Binding-site contacts:
Ligand atom O5 contacts residue ASN504 of chain 2.A at 2.3 Å (h-bond).
Ligand atom C3 contacts residue ASN504 of chain 2.A at 3.9 Å.
Ligand atom C7 contacts residue ASN504 of chain 2.A at 4.2 Å.
Ligand atom C4 contacts residue ASN504 of chain 2.A at 4.3 Å.
Ligand atom N2 contacts residue ASN504 of chain 2.A at 3.0 Å (h-bond).
Ligand atom C8 contacts residue ASN504 of chain 2.A at 4.3 Å.
Ligand atom C1 contacts residue ASN504 of chain 2.A at 1.4 Å.
Ligand atom C5 contacts residue ASN504 of chain 2.A at 3.6 Å.
Ligand atom C2 contacts residue ASN504 of chain 2.A at 2.6 Å.

Sequence of chain 2.A:
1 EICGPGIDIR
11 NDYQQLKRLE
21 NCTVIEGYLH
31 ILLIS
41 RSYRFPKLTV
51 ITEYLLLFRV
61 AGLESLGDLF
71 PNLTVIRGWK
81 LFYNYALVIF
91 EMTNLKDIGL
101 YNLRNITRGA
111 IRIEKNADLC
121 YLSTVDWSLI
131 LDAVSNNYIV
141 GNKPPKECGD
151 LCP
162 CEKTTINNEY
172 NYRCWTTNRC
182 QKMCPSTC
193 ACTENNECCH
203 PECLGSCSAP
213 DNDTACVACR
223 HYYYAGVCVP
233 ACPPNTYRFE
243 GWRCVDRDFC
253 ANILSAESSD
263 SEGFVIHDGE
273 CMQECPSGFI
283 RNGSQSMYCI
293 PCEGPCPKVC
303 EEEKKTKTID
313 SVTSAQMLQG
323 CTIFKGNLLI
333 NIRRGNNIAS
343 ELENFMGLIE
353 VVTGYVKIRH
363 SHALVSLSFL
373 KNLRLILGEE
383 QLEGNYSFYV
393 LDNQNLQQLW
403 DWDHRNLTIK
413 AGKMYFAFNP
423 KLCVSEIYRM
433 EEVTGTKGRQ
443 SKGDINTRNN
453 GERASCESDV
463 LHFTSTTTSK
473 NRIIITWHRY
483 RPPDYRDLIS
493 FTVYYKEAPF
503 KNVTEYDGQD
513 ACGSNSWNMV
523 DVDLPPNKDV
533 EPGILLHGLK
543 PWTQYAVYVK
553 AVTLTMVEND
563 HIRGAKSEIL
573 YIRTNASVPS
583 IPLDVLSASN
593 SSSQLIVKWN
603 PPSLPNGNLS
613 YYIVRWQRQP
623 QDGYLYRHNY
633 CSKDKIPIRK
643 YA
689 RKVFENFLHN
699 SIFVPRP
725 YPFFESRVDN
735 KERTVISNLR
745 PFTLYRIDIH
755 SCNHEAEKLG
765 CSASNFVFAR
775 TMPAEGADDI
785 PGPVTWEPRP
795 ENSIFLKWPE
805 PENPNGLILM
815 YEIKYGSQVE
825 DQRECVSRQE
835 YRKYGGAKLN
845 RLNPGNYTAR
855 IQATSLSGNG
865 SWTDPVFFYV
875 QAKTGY

The small molecule below binds the protein below.
Small molecule (SMILES): CC(=O)N[C@@H]1[C@@H](O)[C@H](O)[C@@H](CO)O[C@H]1O